Binding-site contacts:
Ligand atom C14 contacts residue TYR62 of chain 1.G at 3.8 Å (hydrophobic).
Ligand atom C25 contacts residue GLU26 of chain 1.G at 3.7 Å.
Ligand atom CL01 contacts residue ARG22 of chain 1.G at 3.6 Å.
Ligand atom C12 contacts residue TYR62 of chain 1.G at 3.2 Å (hydrophobic).
Ligand atom C05 contacts residue SER52 of chain 1.F at 3.9 Å.
Ligand atom C25 contacts residue HIS60 of chain 1.G at 3.3 Å.
Ligand atom C15 contacts residue TYR62 of chain 1.G at 3.9 Å (hydrophobic).
Ligand atom C20 contacts residue THR79 of chain 1.F at 3.9 Å.
Ligand atom C25 contacts residue ILE28 of chain 1.G at 3.9 Å (hydrophobic).
Ligand atom CL01 contacts residue PHE49 of chain 1.F at 3.6 Å.
Ligand atom C05 contacts residue LEU48 of chain 1.F at 3.8 Å (hydrophobic).
Ligand atom C04 contacts residue GLU26 of chain 1.G at 3.7 Å.
Ligand atom N09 contacts residue ILE28 of chain 1.G at 3.8 Å.
Ligand atom C23 contacts residue TRP90 of chain 1.G at 3.6 Å (hydrophobic).
Ligand atom C30 contacts residue PHE49 of chain 1.F at 3.7 Å (hydrophobic).
Ligand atom C02 contacts residue LEU23 of chain 1.G at 3.9 Å (hydrophobic).
Ligand atom C10 contacts residue TYR62 of chain 1.G at 3.3 Å (hydrophobic).
Ligand atom C23 contacts residue TYR62 of chain 1.G at 3.4 Å (hydrophobic).
Ligand atom C30 contacts residue LEU23 of chain 1.G at 3.6 Å (hydrophobic).
Ligand atom CL01 contacts residue LEU23 of chain 1.G at 3.5 Å.
Ligand atom C20 contacts residue LEU114 of chain 1.G at 3.9 Å (hydrophobic).
Ligand atom C18 contacts residue TYR62 of chain 1.G at 3.6 Å (hydrophobic).
Ligand atom C14 contacts residue TRP90 of chain 1.G at 3.7 Å (hydrophobic).
Ligand atom C16 contacts residue TYR62 of chain 1.G at 3.4 Å (hydrophobic).
Ligand atom C21 contacts residue TYR82 of chain 1.F at 3.8 Å (hydrophobic).
Ligand atom C18 contacts residue VAL92 of chain 1.G at 3.4 Å (hydrophobic).
Ligand atom C03 contacts residue GLU26 of chain 1.G at 3.7 Å.
Ligand atom C02 contacts residue PHE49 of chain 1.F at 3.8 Å (hydrophobic).
Ligand atom C12 contacts residue LEU48 of chain 1.F at 3.9 Å (hydrophobic).
Ligand atom N13 contacts residue TYR62 of chain 1.G at 2.9 Å (h-bond).
Ligand atom C03 contacts residue SER52 of chain 1.F at 3.7 Å.
Ligand atom O26 contacts residue GLU26 of chain 1.G at 3.5 Å.
Ligand atom C04 contacts residue SER52 of chain 1.F at 3.4 Å.
Ligand atom N19 contacts residue TYR62 of chain 1.G at 3.3 Å.
Ligand atom C24 contacts residue TYR62 of chain 1.G at 3.2 Å (hydrophobic).
Ligand atom C30 contacts residue LEU48 of chain 1.F at 3.6 Å (hydrophobic).
Ligand atom C22 contacts residue TYR82 of chain 1.F at 3.6 Å (hydrophobic).
Ligand atom N19 contacts residue VAL92 of chain 1.G at 3.4 Å.
Ligand atom C29 contacts residue LEU48 of chain 1.F at 3.5 Å (hydrophobic).
Ligand atom C11 contacts residue TYR62 of chain 1.G at 3.3 Å (hydrophobic).

This small molecule binds to this protein.
Small molecule (SMILES): Cn1c2c(c(=O)n(Cc3ccc(Cl)cc3)c1=O)CN(Cc1cccc(C#N)c1)CC2

Sequence of chain 1.G:
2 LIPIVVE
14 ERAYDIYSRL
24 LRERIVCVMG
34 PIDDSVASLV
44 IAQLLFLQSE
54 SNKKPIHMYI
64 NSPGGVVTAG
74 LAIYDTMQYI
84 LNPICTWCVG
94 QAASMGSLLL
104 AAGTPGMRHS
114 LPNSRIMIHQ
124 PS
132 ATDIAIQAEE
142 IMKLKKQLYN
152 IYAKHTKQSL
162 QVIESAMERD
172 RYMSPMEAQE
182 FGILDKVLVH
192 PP

Sequence of chain 1.F:
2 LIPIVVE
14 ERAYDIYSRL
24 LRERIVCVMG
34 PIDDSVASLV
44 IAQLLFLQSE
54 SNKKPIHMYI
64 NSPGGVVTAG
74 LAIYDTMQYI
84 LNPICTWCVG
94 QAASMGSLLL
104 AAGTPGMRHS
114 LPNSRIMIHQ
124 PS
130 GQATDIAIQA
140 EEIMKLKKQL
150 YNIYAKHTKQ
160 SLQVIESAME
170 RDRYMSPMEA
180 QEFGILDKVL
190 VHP